Sequence of chain 1.A:
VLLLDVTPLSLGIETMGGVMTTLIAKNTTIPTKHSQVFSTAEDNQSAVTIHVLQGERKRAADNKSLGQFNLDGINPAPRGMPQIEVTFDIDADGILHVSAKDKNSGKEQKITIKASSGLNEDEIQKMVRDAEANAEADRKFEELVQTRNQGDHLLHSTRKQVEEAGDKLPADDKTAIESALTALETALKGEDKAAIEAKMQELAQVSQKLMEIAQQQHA

This protein binds this small molecule.
Small molecule (SMILES): CC[C@H](C)[C@H](NC(=O)[C@H](Cc1ccc(O)cc1)NC(=O)[C@@H](NC(=O)[C@@H]1CCCN1)C(C)C)C(=O)N1CCC[C@H]1C(=O)N1CCC[C@H]1C(=O)N1CCC[C@H]1C(N)=O

Binding-site contacts:
Ligand atom CG contacts residue ALA47 of chain 1.A at 3.7 Å (hydrophobic).
Ligand atom N contacts residue SER39 of chain 1.A at 3.0 Å (h-bond).
Ligand atom CA contacts residue THR49 of chain 1.A at 3.8 Å.
Ligand atom O contacts residue GLN45 of chain 1.A at 3.7 Å.
Ligand atom N contacts residue GLN45 of chain 1.A at 3.2 Å (h-bond).
Ligand atom CB contacts residue ALA41 of chain 1.A at 3.8 Å (hydrophobic).
Ligand atom CB contacts residue GLN45 of chain 1.A at 3.8 Å.
Ligand atom CA contacts residue SER39 of chain 1.A at 3.3 Å.
Ligand atom CG contacts residue THR40 of chain 1.A at 3.4 Å.
Ligand atom C contacts residue GLN45 of chain 1.A at 3.3 Å.
Ligand atom C contacts residue THR49 of chain 1.A at 3.9 Å.
Ligand atom CA contacts residue ALA47 of chain 1.A at 3.4 Å (hydrophobic).
Ligand atom CD1 contacts residue PHE38 of chain 1.A at 3.2 Å (hydrophobic).
Ligand atom O contacts residue THR49 of chain 1.A at 3.2 Å (h-bond).
Ligand atom CB contacts residue ALA47 of chain 1.A at 3.7 Å (hydrophobic).
Ligand atom CE1 contacts residue GLY80 of chain 1.A at 3.5 Å.
Ligand atom O contacts residue SER39 of chain 1.A at 3.1 Å (h-bond).
Ligand atom O contacts residue VAL48 of chain 1.A at 3.7 Å.
Ligand atom C contacts residue SER39 of chain 1.A at 3.6 Å.
Ligand atom CE1 contacts residue THR40 of chain 1.A at 3.8 Å.
Ligand atom CZ contacts residue GLY80 of chain 1.A at 3.9 Å.
Ligand atom CD contacts residue VAL48 of chain 1.A at 3.9 Å (hydrophobic).
Ligand atom O contacts residue PHE38 of chain 1.A at 3.5 Å.
Ligand atom CD1 contacts residue THR40 of chain 1.A at 3.5 Å.
Ligand atom CA contacts residue GLN45 of chain 1.A at 3.5 Å.
Ligand atom O contacts residue MET16 of chain 1.A at 2.9 Å (h-bond).
Ligand atom O contacts residue THR15 of chain 1.A at 3.4 Å.
Ligand atom CD contacts residue ALA47 of chain 1.A at 3.5 Å (hydrophobic).
Ligand atom CG2 contacts residue THR49 of chain 1.A at 3.1 Å.
Ligand atom CB contacts residue ASN70 of chain 1.A at 3.6 Å.
Ligand atom CG contacts residue ALA41 of chain 1.A at 3.9 Å (hydrophobic).
Ligand atom O contacts residue ALA41 of chain 1.A at 3.4 Å (h-bond).
Ligand atom CB contacts residue PHE38 of chain 1.A at 3.8 Å (hydrophobic).
Ligand atom CG1 contacts residue THR15 of chain 1.A at 3.3 Å.
Ligand atom CD2 contacts residue THR40 of chain 1.A at 3.7 Å.
Ligand atom O contacts residue GLN45 of chain 1.A at 3.0 Å (h-bond).
Ligand atom CG2 contacts residue VAL48 of chain 1.A at 3.8 Å (hydrophobic).
Ligand atom CG contacts residue ASN70 of chain 1.A at 3.5 Å.
Ligand atom OH contacts residue GLY80 of chain 1.A at 3.8 Å.
Ligand atom CD2 contacts residue ALA41 of chain 1.A at 3.7 Å (hydrophobic).